Sequence of chain 1.D:
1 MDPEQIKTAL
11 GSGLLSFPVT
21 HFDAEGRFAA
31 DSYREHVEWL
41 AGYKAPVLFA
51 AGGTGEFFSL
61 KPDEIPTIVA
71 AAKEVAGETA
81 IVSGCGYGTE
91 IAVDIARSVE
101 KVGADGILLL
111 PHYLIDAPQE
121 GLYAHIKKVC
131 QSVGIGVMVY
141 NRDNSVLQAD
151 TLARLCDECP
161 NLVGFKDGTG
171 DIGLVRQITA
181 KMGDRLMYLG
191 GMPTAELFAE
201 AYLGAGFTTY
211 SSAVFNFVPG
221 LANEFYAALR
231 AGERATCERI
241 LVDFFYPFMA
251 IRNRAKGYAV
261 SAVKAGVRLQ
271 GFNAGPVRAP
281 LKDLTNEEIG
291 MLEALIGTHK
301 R

A small-molecule ligand and the protein it binds are described below.
Small molecule (SMILES): CC(=O)C(=O)O

Binding-site contacts:
Ligand atom OXT contacts residue GLY53 of chain 1.D at 2.8 Å (h-bond).
Ligand atom CB contacts residue GLY191 of chain 1.D at 3.8 Å.
Ligand atom OXT contacts residue PHE17 of chain 1.D at 3.5 Å.
Ligand atom OXT contacts residue THR54 of chain 1.D at 4.4 Å.
Ligand atom O contacts residue GLY53 of chain 1.D at 3.3 Å (h-bond).
Ligand atom OXT contacts residue TYR140 of chain 1.D at 3.6 Å (h-bond).
Ligand atom CA contacts residue PHE17 of chain 1.D at 3.6 Å (hydrophobic).
Ligand atom O contacts residue GLY52 of chain 1.D at 4.3 Å.
Ligand atom C contacts residue TYR140 of chain 1.D at 3.6 Å (hydrophobic).
Ligand atom OXT contacts residue LYS166 of chain 1.D at 4.4 Å.
Ligand atom OXT contacts residue LEU108 of chain 1.D at 4.0 Å.
Ligand atom CA contacts residue SER211 of chain 1.D at 4.0 Å.
Ligand atom OXT contacts residue GLY52 of chain 1.D at 3.9 Å.
Ligand atom C contacts residue LYS166 of chain 1.D at 4.1 Å.
Ligand atom CB contacts residue SER211 of chain 1.D at 3.1 Å.
Ligand atom O contacts residue PHE17 of chain 1.D at 3.5 Å.
Ligand atom C contacts residue THR54 of chain 1.D at 4.1 Å.
Ligand atom C contacts residue PHE17 of chain 1.D at 3.4 Å (hydrophobic).
Ligand atom C contacts residue GLY53 of chain 1.D at 3.5 Å.
Ligand atom CA contacts residue LYS166 of chain 1.D at 3.0 Å.
Ligand atom CB contacts residue TYR140 of chain 1.D at 3.8 Å (hydrophobic).
Ligand atom O contacts residue THR54 of chain 1.D at 3.0 Å (h-bond).
Ligand atom CB contacts residue LYS166 of chain 1.D at 3.6 Å.
Ligand atom CA contacts residue TYR140 of chain 1.D at 3.2 Å (hydrophobic).